Binding-site contacts:
Ligand atom N1 contacts residue CYS109 of chain 1.B at 3.5 Å.
Ligand atom C18 contacts residue THR106 of chain 1.B at 3.8 Å.
Ligand atom N1 contacts residue GLY110 of chain 1.B at 3.3 Å (h-bond).
Ligand atom N4 contacts residue ASN209 of chain 1.B at 3.4 Å.
Ligand atom C14 contacts residue MET210 of chain 1.B at 3.6 Å (hydrophobic).
Ligand atom C9 contacts residue ASP234 of chain 1.B at 3.5 Å.
Ligand atom C19 contacts residue THR107 of chain 1.B at 3.7 Å.
Ligand atom C20 contacts residue LEU254 of chain 1.B at 3.7 Å (hydrophobic).
Ligand atom C10 contacts residue GLY110 of chain 1.B at 3.5 Å.
Ligand atom O contacts residue HIS151 of chain 1.A at 3.5 Å.
Ligand atom C23 contacts residue THR32 of chain 1.B at 3.7 Å.
Ligand atom C21 contacts residue LEU254 of chain 1.B at 3.6 Å (hydrophobic).
Ligand atom N2 contacts residue VAL245 of chain 1.B at 3.8 Å.
Ligand atom N3 contacts residue ILE208 of chain 1.B at 3.6 Å.
Ligand atom O contacts residue PRO83 of chain 1.B at 3.6 Å.
Ligand atom N4 contacts residue ILE208 of chain 1.B at 3.6 Å (h-bond).
Ligand atom C9 contacts residue CYS109 of chain 1.B at 3.6 Å (hydrophobic).
Ligand atom N1 contacts residue THR233 of chain 1.B at 3.6 Å.
Ligand atom N7 contacts residue ALA108 of chain 1.B at 3.6 Å.
Ligand atom C13 contacts residue ILE208 of chain 1.B at 3.6 Å (hydrophobic).
Ligand atom C10 contacts residue ASP234 of chain 1.B at 3.8 Å.
Ligand atom O contacts residue MET210 of chain 1.B at 3.7 Å.
Ligand atom C11 contacts residue PHE191 of chain 1.B at 3.8 Å (hydrophobic).
Ligand atom N3 contacts residue PHE191 of chain 1.B at 3.7 Å.
Ligand atom C22 contacts residue ALA258 of chain 1.B at 3.7 Å (hydrophobic).
Ligand atom C9 contacts residue THR233 of chain 1.B at 3.4 Å.
Ligand atom C3 contacts residue LEU293 of chain 1.A at 3.5 Å (hydrophobic).
Ligand atom C17 contacts residue GLY30 of chain 1.B at 3.2 Å.
Ligand atom S contacts residue VAL250 of chain 1.B at 3.8 Å.
Ligand atom C18 contacts residue GLY30 of chain 1.B at 3.6 Å.
Ligand atom C12 contacts residue ILE208 of chain 1.B at 3.7 Å (hydrophobic).
Ligand atom C15 contacts residue HIS151 of chain 1.A at 3.6 Å.
Ligand atom N2 contacts residue ASP234 of chain 1.B at 2.9 Å (salt-bridge).
Ligand atom N2 contacts residue ASP236 of chain 1.B at 3.0 Å (salt-bridge).
Ligand atom N2 contacts residue GLY110 of chain 1.B at 3.7 Å.
Ligand atom C22 contacts residue THR32 of chain 1.B at 3.4 Å.
Ligand atom C19 contacts residue ALA108 of chain 1.B at 3.6 Å (hydrophobic).
Ligand atom C4 contacts residue HIS151 of chain 1.A at 3.7 Å.
Ligand atom C7 contacts residue ALA108 of chain 1.B at 3.4 Å (hydrophobic).
Ligand atom N1 contacts residue ASP234 of chain 1.B at 2.7 Å (salt-bridge).

The small molecule below binds the protein below.
Small molecule (SMILES): Nc1ncnc2c(CN3C[C@H](CSCCCc4cn(Cc5ccccc5)nn4)[C@@H](O)C3)c[nH]c12

Sequence of chain 1.A:
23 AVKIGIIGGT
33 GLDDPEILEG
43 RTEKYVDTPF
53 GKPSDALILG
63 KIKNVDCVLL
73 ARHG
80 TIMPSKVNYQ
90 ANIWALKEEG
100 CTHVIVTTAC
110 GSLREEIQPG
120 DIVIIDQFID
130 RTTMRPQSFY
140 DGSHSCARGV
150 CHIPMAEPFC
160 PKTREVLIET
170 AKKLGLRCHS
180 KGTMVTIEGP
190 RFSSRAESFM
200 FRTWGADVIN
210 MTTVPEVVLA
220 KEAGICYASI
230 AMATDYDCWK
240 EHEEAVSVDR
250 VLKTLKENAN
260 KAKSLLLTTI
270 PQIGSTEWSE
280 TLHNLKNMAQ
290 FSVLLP

Sequence of chain 1.B:
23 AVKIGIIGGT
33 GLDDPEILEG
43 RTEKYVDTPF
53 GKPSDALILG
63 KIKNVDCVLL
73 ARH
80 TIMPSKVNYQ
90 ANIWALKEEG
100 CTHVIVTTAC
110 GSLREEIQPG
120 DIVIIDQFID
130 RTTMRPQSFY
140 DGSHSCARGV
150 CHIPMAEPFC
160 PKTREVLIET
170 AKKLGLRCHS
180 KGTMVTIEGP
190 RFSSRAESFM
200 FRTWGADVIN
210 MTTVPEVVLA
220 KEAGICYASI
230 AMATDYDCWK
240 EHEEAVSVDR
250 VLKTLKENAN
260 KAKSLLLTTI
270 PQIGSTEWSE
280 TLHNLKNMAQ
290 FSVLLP